Sequence of chain 1.A:
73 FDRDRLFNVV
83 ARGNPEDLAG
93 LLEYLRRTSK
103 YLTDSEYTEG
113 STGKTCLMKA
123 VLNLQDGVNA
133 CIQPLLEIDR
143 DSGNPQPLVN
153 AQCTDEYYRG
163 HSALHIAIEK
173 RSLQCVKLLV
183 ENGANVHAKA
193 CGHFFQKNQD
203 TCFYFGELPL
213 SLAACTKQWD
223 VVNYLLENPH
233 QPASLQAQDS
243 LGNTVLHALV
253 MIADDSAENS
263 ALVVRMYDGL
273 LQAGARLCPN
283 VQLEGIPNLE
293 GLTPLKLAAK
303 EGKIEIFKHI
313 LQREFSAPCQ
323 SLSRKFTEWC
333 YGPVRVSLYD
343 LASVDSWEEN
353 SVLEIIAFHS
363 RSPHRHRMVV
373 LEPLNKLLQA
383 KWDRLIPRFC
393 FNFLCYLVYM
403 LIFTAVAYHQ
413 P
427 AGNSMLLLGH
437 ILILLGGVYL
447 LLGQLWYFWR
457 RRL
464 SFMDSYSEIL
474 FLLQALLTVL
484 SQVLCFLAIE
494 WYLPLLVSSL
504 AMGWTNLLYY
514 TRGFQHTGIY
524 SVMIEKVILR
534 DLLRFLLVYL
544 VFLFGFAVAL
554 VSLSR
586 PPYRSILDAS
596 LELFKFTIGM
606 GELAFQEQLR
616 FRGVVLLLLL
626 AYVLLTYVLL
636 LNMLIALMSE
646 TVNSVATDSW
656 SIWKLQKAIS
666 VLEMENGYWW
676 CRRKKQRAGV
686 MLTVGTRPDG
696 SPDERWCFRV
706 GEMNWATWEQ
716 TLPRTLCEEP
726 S

A small-molecule ligand and the protein it binds are described below.
Small molecule (SMILES): C=C(C)[C@]12C[C@@H](C)[C@@]34O[C@](Cc5ccccc5)(O[C@@H]1[C@@H]3C=C(COC(=O)Cc1ccc(O)c(OC)c1)C[C@]1(O)C(=O)C(C)=C[C@@H]41)O2

Binding-site contacts:
Ligand atom CBM contacts residue THR508 of chain 1.B at 4.1 Å.
Ligand atom CAX contacts residue LEU630 of chain 1.A at 4.1 Å (hydrophobic).
Ligand atom OAE contacts residue MET505 of chain 1.B at 4.1 Å.
Ligand atom CAS contacts residue TYR469 of chain 1.B at 4.1 Å (hydrophobic).
Ligand atom CAL contacts residue TYR469 of chain 1.B at 3.9 Å (hydrophobic).
Ligand atom CBB contacts residue LEU473 of chain 1.B at 3.8 Å (hydrophobic).
Ligand atom CBM contacts residue LEU511 of chain 1.B at 4.1 Å (hydrophobic).
Ligand atom CBP contacts residue THR508 of chain 1.B at 3.4 Å.
Ligand atom CBI contacts residue LEU629 of chain 1.A at 4.0 Å (hydrophobic).
Ligand atom CAZ contacts residue THR508 of chain 1.B at 3.6 Å.
Ligand atom OAE contacts residue ALA504 of chain 1.B at 4.0 Å.
Ligand atom CBN contacts residue THR508 of chain 1.B at 4.1 Å.
Ligand atom OAG contacts residue TYR469 of chain 1.B at 2.8 Å (h-bond).
Ligand atom CBC contacts residue LEU630 of chain 1.A at 3.7 Å (hydrophobic).
Ligand atom OAF contacts residue PHE545 of chain 1.A at 3.9 Å.
Ligand atom CBR contacts residue LEU473 of chain 1.B at 3.6 Å (hydrophobic).
Ligand atom CBR contacts residue ASN509 of chain 1.B at 3.3 Å.
Ligand atom CBT contacts residue GLU528 of chain 1.B at 3.3 Å.
Ligand atom CBL contacts residue LEU629 of chain 1.A at 3.6 Å (hydrophobic).
Ligand atom OAD contacts residue MET505 of chain 1.B at 3.3 Å.
Ligand atom OAH contacts residue GLU528 of chain 1.B at 3.3 Å (salt-bridge).
Ligand atom CBP contacts residue ASN509 of chain 1.B at 3.7 Å.
Ligand atom CBK contacts residue TYR469 of chain 1.B at 4.0 Å (hydrophobic).
Ligand atom OAI contacts residue SER470 of chain 1.B at 3.2 Å.
Ligand atom OAB contacts residue ILE531 of chain 1.B at 4.1 Å.
Ligand atom OAG contacts residue ILE531 of chain 1.B at 4.0 Å.
Ligand atom CAP contacts residue LEU473 of chain 1.B at 3.9 Å (hydrophobic).
Ligand atom CBJ contacts residue LEU629 of chain 1.A at 3.9 Å (hydrophobic).
Ligand atom OAI contacts residue TYR512 of chain 1.B at 3.9 Å.
Ligand atom CBC contacts residue PHE545 of chain 1.A at 3.9 Å (hydrophobic).
Ligand atom CBT contacts residue LEU511 of chain 1.B at 3.8 Å (hydrophobic).
Ligand atom CAR contacts residue THR508 of chain 1.B at 4.0 Å.
Ligand atom CAU contacts residue THR508 of chain 1.B at 3.5 Å.
Ligand atom CBI contacts residue LEU630 of chain 1.A at 3.6 Å (hydrophobic).
Ligand atom CBP contacts residue LEU473 of chain 1.B at 3.8 Å (hydrophobic).
Ligand atom OAF contacts residue THR508 of chain 1.B at 4.0 Å.
Ligand atom CBO contacts residue TYR469 of chain 1.B at 4.1 Å (hydrophobic).
Ligand atom OAG contacts residue LEU473 of chain 1.B at 4.0 Å.
Ligand atom OAE contacts residue THR508 of chain 1.B at 2.7 Å (h-bond).
Ligand atom CBL contacts residue ALA626 of chain 1.A at 4.1 Å (hydrophobic).

Sequence of chain 1.B:
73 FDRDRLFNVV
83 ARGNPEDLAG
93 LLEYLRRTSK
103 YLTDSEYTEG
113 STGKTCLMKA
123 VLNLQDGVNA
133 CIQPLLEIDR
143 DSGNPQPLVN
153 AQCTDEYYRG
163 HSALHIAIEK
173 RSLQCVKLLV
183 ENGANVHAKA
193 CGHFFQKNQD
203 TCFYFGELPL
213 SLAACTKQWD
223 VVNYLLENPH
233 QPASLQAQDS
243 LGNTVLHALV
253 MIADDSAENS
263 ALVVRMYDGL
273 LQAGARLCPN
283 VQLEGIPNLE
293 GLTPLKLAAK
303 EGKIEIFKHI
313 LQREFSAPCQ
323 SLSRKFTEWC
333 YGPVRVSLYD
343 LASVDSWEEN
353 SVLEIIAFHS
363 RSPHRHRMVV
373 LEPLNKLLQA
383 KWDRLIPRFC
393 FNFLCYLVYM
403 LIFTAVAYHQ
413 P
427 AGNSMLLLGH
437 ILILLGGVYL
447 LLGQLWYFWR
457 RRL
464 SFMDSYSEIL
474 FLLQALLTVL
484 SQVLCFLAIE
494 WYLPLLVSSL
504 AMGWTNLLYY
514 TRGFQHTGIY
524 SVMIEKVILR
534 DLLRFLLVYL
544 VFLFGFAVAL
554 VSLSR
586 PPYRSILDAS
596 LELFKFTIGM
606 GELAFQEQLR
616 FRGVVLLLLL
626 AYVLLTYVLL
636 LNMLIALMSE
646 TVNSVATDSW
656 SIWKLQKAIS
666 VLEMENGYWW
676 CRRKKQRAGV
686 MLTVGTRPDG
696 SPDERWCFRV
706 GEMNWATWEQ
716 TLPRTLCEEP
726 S